Binding-site contacts:
Ligand atom C2 contacts residue HIS146 of chain 1.B at 3.6 Å.
Ligand atom O2 contacts residue NI1 of chain 1.L at 4.1 Å.
Ligand atom C2 contacts residue HIS149 of chain 1.B at 3.8 Å.
Ligand atom O5 contacts residue HIS149 of chain 1.B at 3.1 Å (h-bond).
Ligand atom C1 contacts residue NI1 of chain 1.L at 2.9 Å.
Ligand atom O5 contacts residue HIS146 of chain 1.B at 4.2 Å.
Ligand atom O3 contacts residue VAL219 of chain 1.B at 3.4 Å.
Ligand atom C1 contacts residue HIS149 of chain 1.B at 4.0 Å.
Ligand atom O5 contacts residue NI1 of chain 1.L at 2.2 Å (h-bond).
Ligand atom O2 contacts residue HIS146 of chain 1.B at 3.8 Å.
Ligand atom O3 contacts residue ILE230 of chain 1.B at 3.5 Å.
Ligand atom C1 contacts residue ASN232 of chain 1.B at 3.2 Å.
Ligand atom C4 contacts residue TYR208 of chain 1.B at 3.2 Å (hydrophobic).
Ligand atom O1 contacts residue HIS146 of chain 1.B at 3.7 Å.
Ligand atom C5 contacts residue VAL219 of chain 1.B at 3.5 Å (hydrophobic).
Ligand atom C5 contacts residue TYR208 of chain 1.B at 3.3 Å (hydrophobic).
Ligand atom C5 contacts residue ILE158 of chain 1.B at 4.0 Å (hydrophobic).
Ligand atom C1 contacts residue ILE158 of chain 1.B at 4.2 Å (hydrophobic).
Ligand atom O2 contacts residue ASN232 of chain 1.B at 2.6 Å (h-bond).
Ligand atom C3 contacts residue HIS146 of chain 1.B at 3.6 Å.
Ligand atom O1 contacts residue NI1 of chain 1.L at 2.2 Å (h-bond).
Ligand atom O5 contacts residue HIS217 of chain 1.B at 3.0 Å (h-bond).
Ligand atom O1 contacts residue HIS149 of chain 1.B at 3.4 Å (h-bond).
Ligand atom C3 contacts residue VAL219 of chain 1.B at 4.2 Å (hydrophobic).
Ligand atom O4 contacts residue ILE158 of chain 1.B at 3.8 Å.
Ligand atom O2 contacts residue ILE158 of chain 1.B at 3.8 Å.
Ligand atom O2 contacts residue ILE230 of chain 1.B at 3.9 Å.
Ligand atom C5 contacts residue ARG228 of chain 1.B at 3.4 Å.
Ligand atom C4 contacts residue ILE158 of chain 1.B at 3.9 Å (hydrophobic).
Ligand atom C2 contacts residue NI1 of chain 1.L at 2.9 Å.
Ligand atom O1 contacts residue ORN1 of chain 1.N at 3.9 Å.
Ligand atom C1 contacts residue HIS146 of chain 1.B at 3.5 Å.
Ligand atom O4 contacts residue ARG228 of chain 1.B at 2.7 Å (salt-bridge).
Ligand atom C2 contacts residue HIS217 of chain 1.B at 4.1 Å.
Ligand atom O4 contacts residue VAL219 of chain 1.B at 3.9 Å.
Ligand atom O3 contacts residue ARG228 of chain 1.B at 2.6 Å (salt-bridge).
Ligand atom C3 contacts residue ILE230 of chain 1.B at 4.1 Å (hydrophobic).
Ligand atom C4 contacts residue VAL219 of chain 1.B at 4.0 Å (hydrophobic).
Ligand atom O4 contacts residue TYR208 of chain 1.B at 2.7 Å (h-bond).
Ligand atom O1 contacts residue ASN232 of chain 1.B at 3.2 Å (h-bond).

The protein below binds the small molecule below.
Small molecule (SMILES): O=C(O)CCC(=O)C(=O)O

Sequence of chain 1.B:
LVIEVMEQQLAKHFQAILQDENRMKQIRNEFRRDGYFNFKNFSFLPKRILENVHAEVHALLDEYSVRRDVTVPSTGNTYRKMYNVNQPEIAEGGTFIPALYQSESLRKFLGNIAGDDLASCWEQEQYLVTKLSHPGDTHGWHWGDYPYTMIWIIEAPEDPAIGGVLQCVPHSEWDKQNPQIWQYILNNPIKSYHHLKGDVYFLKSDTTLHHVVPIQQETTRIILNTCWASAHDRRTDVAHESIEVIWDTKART